The protein below binds the small molecule below.
Small molecule (SMILES): C[C@]12CCC(=O)C=C1CC[C@@H]1[C@@H]2[C@@H](O)C[C@@]2(C)[C@H]1CC[C@]2(O)C(=O)CO

Sequence of chain 1.D:
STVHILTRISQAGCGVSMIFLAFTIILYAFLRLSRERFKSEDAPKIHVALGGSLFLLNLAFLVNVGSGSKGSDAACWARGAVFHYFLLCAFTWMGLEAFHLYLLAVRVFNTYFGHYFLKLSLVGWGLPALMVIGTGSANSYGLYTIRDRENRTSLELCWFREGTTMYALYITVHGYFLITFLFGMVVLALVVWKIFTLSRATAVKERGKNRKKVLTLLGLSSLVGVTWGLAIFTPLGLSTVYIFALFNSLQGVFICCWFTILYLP

Binding-site contacts:
Ligand atom O4 contacts residue ASN522 of chain 1.D at 4.3 Å.
Ligand atom C21 contacts residue TRP502 of chain 1.D at 3.5 Å (hydrophobic).
Ligand atom C16 contacts residue ASN522 of chain 1.D at 4.5 Å.
Ligand atom O5 contacts residue TRP502 of chain 1.D at 4.0 Å.
Ligand atom C12 contacts residue ALA505 of chain 1.D at 4.3 Å (hydrophobic).
Ligand atom C6 contacts residue LEU431 of chain 1.D at 4.1 Å (hydrophobic).
Ligand atom C9 contacts residue ALA505 of chain 1.D at 4.4 Å (hydrophobic).
Ligand atom O2 contacts residue LEU361 of chain 1.D at 4.3 Å.
Ligand atom O5 contacts residue ASN332 of chain 1.D at 4.0 Å.
Ligand atom C7 contacts residue PHE335 of chain 1.D at 4.2 Å (hydrophobic).
Ligand atom C7 contacts residue LEU510 of chain 1.D at 3.4 Å (hydrophobic).
Ligand atom C20 contacts residue ASN522 of chain 1.D at 4.3 Å.
Ligand atom C15 contacts residue LEU510 of chain 1.D at 4.5 Å (hydrophobic).
Ligand atom O1 contacts residue ILE506 of chain 1.D at 4.3 Å.
Ligand atom C4 contacts residue ILE420 of chain 1.D at 4.2 Å (hydrophobic).
Ligand atom C6 contacts residue ILE420 of chain 1.D at 4.0 Å (hydrophobic).
Ligand atom C11 contacts residue ALA505 of chain 1.D at 4.2 Å (hydrophobic).
Ligand atom C16 contacts residue PHE335 of chain 1.D at 4.1 Å (hydrophobic).
Ligand atom C21 contacts residue LEU331 of chain 1.D at 3.6 Å (hydrophobic).
Ligand atom O5 contacts residue LEU331 of chain 1.D at 3.6 Å.
Ligand atom C2 contacts residue TRP433 of chain 1.D at 3.8 Å (hydrophobic).
Ligand atom C6 contacts residue LEU510 of chain 1.D at 4.1 Å (hydrophobic).
Ligand atom C19 contacts residue TRP433 of chain 1.D at 4.4 Å (hydrophobic).
Ligand atom C18 contacts residue PHE357 of chain 1.D at 3.6 Å (hydrophobic).
Ligand atom C8 contacts residue PHE335 of chain 1.D at 4.4 Å (hydrophobic).
Ligand atom O4 contacts residue PHE335 of chain 1.D at 3.9 Å.
Ligand atom C18 contacts residue PHE335 of chain 1.D at 4.4 Å (hydrophobic).
Ligand atom C15 contacts residue PHE335 of chain 1.D at 3.6 Å (hydrophobic).
Ligand atom C21 contacts residue ASN522 of chain 1.D at 4.5 Å.
Ligand atom C19 contacts residue PHE357 of chain 1.D at 4.1 Å (hydrophobic).
Ligand atom O5 contacts residue ASN522 of chain 1.D at 3.5 Å (h-bond).